Sequence of chain 2.A:
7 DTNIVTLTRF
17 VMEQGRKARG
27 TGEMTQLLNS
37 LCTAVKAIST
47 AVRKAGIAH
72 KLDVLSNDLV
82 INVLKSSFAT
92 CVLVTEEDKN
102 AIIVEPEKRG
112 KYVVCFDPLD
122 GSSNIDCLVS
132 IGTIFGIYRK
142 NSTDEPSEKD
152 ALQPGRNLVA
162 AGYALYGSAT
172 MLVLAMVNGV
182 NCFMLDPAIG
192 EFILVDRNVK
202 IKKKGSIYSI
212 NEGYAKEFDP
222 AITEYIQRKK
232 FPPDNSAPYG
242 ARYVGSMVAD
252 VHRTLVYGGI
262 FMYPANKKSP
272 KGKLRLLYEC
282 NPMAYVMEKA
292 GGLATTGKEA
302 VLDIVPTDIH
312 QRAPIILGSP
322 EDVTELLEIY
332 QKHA

Binding-site contacts:
Ligand atom P1 contacts residue GLY122 of chain 2.A at 3.6 Å.
Ligand atom O2P contacts residue MN1 of chain 2.C at 2.8 Å.
Ligand atom C5 contacts residue LYS274 of chain 2.A at 3.7 Å.
Ligand atom O4P contacts residue ASN212 of chain 2.A at 3.0 Å (h-bond).
Ligand atom O5P contacts residue ARG243 of chain 2.B at 2.8 Å (salt-bridge).
Ligand atom O1 contacts residue MN1 of chain 2.C at 3.6 Å.
Ligand atom P1 contacts residue MN1 of chain 2.C at 3.0 Å.
Ligand atom O6P contacts residue LYS274 of chain 2.A at 3.2 Å (salt-bridge).
Ligand atom O1P contacts residue GLU97 of chain 2.A at 2.7 Å (salt-bridge).
Ligand atom O6P contacts residue TYR215 of chain 2.A at 2.9 Å (h-bond).
Ligand atom O1 contacts residue ARG276 of chain 2.A at 3.8 Å.
Ligand atom O2P contacts residue GLY122 of chain 2.A at 2.3 Å (h-bond).
Ligand atom O1P contacts residue MN1 of chain 2.C at 2.5 Å.
Ligand atom O2P contacts residue SER123 of chain 2.A at 3.8 Å.
Ligand atom O5 contacts residue LYS274 of chain 2.A at 3.3 Å.
Ligand atom O3P contacts residue SER123 of chain 2.A at 3.4 Å (h-bond).
Ligand atom O4P contacts residue TYR264 of chain 2.A at 2.9 Å.
Ligand atom O6 contacts residue TYR264 of chain 2.A at 3.5 Å (h-bond).
Ligand atom O1P contacts residue ARG276 of chain 2.A at 3.8 Å.
Ligand atom P2 contacts residue TYR264 of chain 2.A at 3.2 Å.
Ligand atom O2P contacts residue ASP121 of chain 2.A at 2.5 Å (salt-bridge).
Ligand atom O3 contacts residue GLY122 of chain 2.A at 3.4 Å.
Ligand atom C1 contacts residue ARG276 of chain 2.A at 3.5 Å.
Ligand atom O4P contacts residue TYR244 of chain 2.A at 2.8 Å (h-bond).
Ligand atom O1 contacts residue ASP121 of chain 2.A at 3.6 Å (salt-bridge).
Ligand atom O3 contacts residue ASP121 of chain 2.A at 2.8 Å (salt-bridge).
Ligand atom C4 contacts residue GLY246 of chain 2.A at 3.6 Å.
Ligand atom C1 contacts residue GLU280 of chain 2.A at 3.4 Å.
Ligand atom P1 contacts residue ASP121 of chain 2.A at 3.5 Å.
Ligand atom C3 contacts residue ASP121 of chain 2.A at 3.2 Å.
Ligand atom O3 contacts residue MET248 of chain 2.A at 3.5 Å (h-bond).
Ligand atom O6P contacts residue LYS269 of chain 2.A at 3.8 Å.
Ligand atom C1 contacts residue MN1 of chain 2.C at 3.5 Å.
Ligand atom C2 contacts residue ASP121 of chain 2.A at 3.5 Å.
Ligand atom O2P contacts residue LEU120 of chain 2.A at 3.6 Å (h-bond).
Ligand atom C1 contacts residue ASP121 of chain 2.A at 2.8 Å.
Ligand atom O4 contacts residue MET248 of chain 2.A at 3.6 Å (h-bond).
Ligand atom O6P contacts residue TYR264 of chain 2.A at 2.8 Å (h-bond).
Ligand atom O1P contacts residue LEU120 of chain 2.A at 3.8 Å.
Ligand atom C6 contacts residue LYS274 of chain 2.A at 3.1 Å.

The small molecule below binds the protein below.
Small molecule (SMILES): O=P(O)(O)OC[C@H]1O[C@H](COP(=O)(O)O)[C@@H](O)[C@@H]1O

Sequence of chain 2.B:
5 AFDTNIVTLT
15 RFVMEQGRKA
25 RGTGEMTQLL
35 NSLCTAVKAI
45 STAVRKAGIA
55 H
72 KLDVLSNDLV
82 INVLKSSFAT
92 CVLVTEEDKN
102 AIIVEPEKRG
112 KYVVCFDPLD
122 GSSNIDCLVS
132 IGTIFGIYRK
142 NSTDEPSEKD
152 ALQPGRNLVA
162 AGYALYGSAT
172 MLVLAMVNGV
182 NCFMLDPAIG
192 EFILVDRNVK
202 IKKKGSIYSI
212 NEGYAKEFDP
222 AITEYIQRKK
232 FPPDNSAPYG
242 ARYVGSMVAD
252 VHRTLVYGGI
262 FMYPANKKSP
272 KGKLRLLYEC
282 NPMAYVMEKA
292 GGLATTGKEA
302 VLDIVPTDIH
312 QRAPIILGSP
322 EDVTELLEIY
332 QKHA